Sequence of chain 1.CC:
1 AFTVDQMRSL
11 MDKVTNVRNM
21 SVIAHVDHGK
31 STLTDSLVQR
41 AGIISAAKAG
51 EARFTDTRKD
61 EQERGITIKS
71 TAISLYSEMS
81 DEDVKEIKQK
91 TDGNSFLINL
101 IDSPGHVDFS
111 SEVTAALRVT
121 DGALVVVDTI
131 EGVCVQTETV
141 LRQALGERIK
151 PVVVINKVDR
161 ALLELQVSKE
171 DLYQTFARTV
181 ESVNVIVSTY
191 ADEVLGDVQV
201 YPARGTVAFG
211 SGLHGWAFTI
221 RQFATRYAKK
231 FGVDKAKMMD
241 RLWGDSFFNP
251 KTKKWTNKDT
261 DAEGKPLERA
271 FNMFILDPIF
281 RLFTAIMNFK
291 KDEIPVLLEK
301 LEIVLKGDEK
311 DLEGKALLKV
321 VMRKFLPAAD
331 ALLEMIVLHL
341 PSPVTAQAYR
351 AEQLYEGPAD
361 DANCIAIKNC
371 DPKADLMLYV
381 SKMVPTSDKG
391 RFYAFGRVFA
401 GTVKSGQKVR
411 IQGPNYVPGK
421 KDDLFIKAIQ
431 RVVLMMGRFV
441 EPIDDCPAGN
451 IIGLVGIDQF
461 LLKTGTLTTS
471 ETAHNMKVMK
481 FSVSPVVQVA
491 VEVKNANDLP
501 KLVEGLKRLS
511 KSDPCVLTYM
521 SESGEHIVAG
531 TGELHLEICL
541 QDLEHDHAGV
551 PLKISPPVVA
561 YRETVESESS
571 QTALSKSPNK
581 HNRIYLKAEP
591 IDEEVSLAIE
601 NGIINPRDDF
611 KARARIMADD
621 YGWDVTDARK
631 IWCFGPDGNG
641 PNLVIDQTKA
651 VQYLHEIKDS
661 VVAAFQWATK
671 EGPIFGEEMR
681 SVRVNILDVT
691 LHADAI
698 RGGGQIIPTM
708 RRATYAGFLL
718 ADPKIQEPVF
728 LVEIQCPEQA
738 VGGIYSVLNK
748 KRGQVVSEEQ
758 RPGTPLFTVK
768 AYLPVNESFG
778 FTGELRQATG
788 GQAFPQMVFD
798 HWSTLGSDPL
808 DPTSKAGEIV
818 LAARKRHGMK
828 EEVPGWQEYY

Sequence of chain 1.JB:
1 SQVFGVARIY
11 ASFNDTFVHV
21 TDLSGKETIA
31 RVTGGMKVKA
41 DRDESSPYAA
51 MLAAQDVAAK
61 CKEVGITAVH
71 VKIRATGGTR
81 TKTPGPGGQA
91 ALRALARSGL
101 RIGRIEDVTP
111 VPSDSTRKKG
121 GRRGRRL

A protein and the small-molecule ligand that binds it are described below.
Small molecule (SMILES): Nc1ccn([C@@H]2O[C@H](COP(=O)=O)[C@@H](O[P](=O)(O)OC[C@H]3O[C@@H](n4cnc5c(N)ncnc54)[C@H](O)[C@@H]3O[P](=O)(O)OC[C@H]3O[C@@H](n4cnc5c(N)ncnc54)[C@H](O)[C@@H]3O[P](=O)(O)OC[C@H]3O[C@@H](n4ccc(=O)[nH]c4=O)[C@H](O)[C@@H]3O[P](=O)(O)OC[C@H]3O[C@@H](n4ccc(=O)[nH]c4=O)[C@H](O)[C@@H]3O[P](=O)(O)OC[C@H]3O[C@@H](n4ccc(=O)[nH]c4=O)[C@H](O)[C@@H]3O[P](=O)(O)OC[C@H]3O[C@@H](n4ccc(=O)[nH]c4=O)[C@H](O)[C@@H]3O)[C@H]2O)c(=O)n1

Binding-site contacts:
Ligand atom C4' contacts residue LEU127 of chain 1.JB at 4.2 Å (hydrophobic).
Ligand atom C2' contacts residue DDE697 of chain 1.CC at 3.3 Å.
Ligand atom O3' contacts residue DDE697 of chain 1.CC at 4.4 Å.
Ligand atom C3' contacts residue DDE697 of chain 1.CC at 4.2 Å.
Ligand atom C4 contacts residue DDE697 of chain 1.CC at 4.2 Å.
Ligand atom C1' contacts residue DDE697 of chain 1.CC at 4.5 Å.
Ligand atom C5 contacts residue DDE697 of chain 1.CC at 4.3 Å.
Ligand atom O4 contacts residue DDE697 of chain 1.CC at 4.1 Å.
Ligand atom O2' contacts residue DDE697 of chain 1.CC at 2.2 Å.
Ligand atom O3' contacts residue LEU127 of chain 1.JB at 3.8 Å.